The protein below binds the small molecule below.
Small molecule (SMILES): CC(=O)N[C@@H]1[C@@H](O)[C@H](O)[C@@H](CO)O[C@H]1O

Sequence of chain 1.F:
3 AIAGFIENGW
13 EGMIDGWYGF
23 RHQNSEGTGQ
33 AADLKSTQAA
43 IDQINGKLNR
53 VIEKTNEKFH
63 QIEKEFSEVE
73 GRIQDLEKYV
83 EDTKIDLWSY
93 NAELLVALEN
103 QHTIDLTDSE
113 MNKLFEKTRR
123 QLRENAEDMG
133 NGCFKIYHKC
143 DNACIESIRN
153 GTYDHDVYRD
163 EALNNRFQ

Binding-site contacts:
Ligand atom C4 contacts residue VAL105 of chain 1.J at 3.8 Å (hydrophobic).
Ligand atom O7 contacts residue ASN31 of chain 1.E at 4.1 Å.
Ligand atom O5 contacts residue THR311 of chain 1.E at 3.6 Å.
Ligand atom C1 contacts residue ASN31 of chain 1.E at 1.4 Å.
Ligand atom O3 contacts residue VAL105 of chain 1.J at 4.1 Å.
Ligand atom C5 contacts residue ASN31 of chain 1.E at 3.7 Å.
Ligand atom C3 contacts residue ASN31 of chain 1.E at 3.8 Å.
Ligand atom O6 contacts residue THR311 of chain 1.E at 3.6 Å.
Ligand atom C7 contacts residue ASN31 of chain 1.E at 3.7 Å.
Ligand atom O6 contacts residue VAL105 of chain 1.J at 4.0 Å.
Ligand atom O6 contacts residue THR33 of chain 1.E at 3.9 Å.
Ligand atom C3 contacts residue VAL105 of chain 1.J at 4.5 Å (hydrophobic).
Ligand atom C6 contacts residue THR33 of chain 1.E at 4.3 Å.
Ligand atom O3 contacts residue GLU104 of chain 1.J at 4.4 Å.
Ligand atom C4 contacts residue ASN31 of chain 1.E at 4.2 Å.
Ligand atom C1 contacts residue THR311 of chain 1.E at 4.0 Å.
Ligand atom O6 contacts residue LEU107 of chain 1.J at 4.5 Å.
Ligand atom N2 contacts residue ASN31 of chain 1.E at 2.9 Å (h-bond).
Ligand atom O6 contacts residue LEU50 of chain 1.F at 4.1 Å.
Ligand atom O5 contacts residue ASN31 of chain 1.E at 2.4 Å (h-bond).
Ligand atom C2 contacts residue ASN31 of chain 1.E at 2.4 Å.
Ligand atom C6 contacts residue LEU107 of chain 1.J at 4.1 Å (hydrophobic).
Ligand atom O5 contacts residue ALA32 of chain 1.E at 4.5 Å.
Ligand atom O4 contacts residue VAL105 of chain 1.J at 4.2 Å.

Sequence of chain 1.J:
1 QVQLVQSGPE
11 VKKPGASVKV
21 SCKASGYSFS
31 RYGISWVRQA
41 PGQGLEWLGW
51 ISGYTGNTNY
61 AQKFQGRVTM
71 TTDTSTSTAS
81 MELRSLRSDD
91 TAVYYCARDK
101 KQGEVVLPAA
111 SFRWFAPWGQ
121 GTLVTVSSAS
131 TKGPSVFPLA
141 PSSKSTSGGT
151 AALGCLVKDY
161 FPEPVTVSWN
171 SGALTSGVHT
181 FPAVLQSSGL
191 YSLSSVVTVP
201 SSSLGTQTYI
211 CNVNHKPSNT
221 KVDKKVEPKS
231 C

Sequence of chain 1.E:
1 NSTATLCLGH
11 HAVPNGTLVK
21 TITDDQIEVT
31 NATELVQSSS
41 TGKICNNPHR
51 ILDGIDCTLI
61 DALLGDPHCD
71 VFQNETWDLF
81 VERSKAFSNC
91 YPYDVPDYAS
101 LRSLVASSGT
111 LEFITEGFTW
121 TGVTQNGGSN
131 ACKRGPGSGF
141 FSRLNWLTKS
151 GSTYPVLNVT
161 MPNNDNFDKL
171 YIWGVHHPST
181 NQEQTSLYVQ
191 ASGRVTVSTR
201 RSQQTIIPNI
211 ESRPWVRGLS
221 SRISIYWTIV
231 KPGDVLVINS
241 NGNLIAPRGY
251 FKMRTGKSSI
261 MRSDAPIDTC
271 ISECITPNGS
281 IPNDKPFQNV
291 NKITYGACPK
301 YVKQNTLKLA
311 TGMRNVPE